Sequence of chain 1.G:
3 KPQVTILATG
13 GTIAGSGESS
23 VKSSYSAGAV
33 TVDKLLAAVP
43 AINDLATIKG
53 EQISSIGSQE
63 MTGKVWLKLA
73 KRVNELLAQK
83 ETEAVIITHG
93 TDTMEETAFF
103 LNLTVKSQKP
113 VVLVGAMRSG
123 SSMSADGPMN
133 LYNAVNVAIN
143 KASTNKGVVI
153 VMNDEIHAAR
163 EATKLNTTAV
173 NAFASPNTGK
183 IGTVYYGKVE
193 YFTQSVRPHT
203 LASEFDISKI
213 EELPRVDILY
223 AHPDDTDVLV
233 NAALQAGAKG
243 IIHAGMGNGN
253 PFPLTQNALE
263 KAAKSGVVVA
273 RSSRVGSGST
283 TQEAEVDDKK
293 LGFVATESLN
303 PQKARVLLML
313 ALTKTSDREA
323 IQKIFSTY

This small molecule binds to this protein.
Small molecule (SMILES): N[C@@H](CCC(=O)O)C(=O)O

Sequence of chain 1.H:
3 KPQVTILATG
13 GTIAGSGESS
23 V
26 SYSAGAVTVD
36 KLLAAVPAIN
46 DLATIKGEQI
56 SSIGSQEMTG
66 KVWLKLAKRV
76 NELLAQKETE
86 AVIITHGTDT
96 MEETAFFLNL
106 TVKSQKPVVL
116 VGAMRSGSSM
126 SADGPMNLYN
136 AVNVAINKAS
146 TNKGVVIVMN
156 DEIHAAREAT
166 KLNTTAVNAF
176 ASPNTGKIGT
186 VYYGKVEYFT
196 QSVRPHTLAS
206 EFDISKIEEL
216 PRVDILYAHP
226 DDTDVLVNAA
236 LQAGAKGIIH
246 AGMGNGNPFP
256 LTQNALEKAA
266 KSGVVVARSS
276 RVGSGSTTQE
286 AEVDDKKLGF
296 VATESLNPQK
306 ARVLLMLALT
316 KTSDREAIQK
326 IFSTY

Binding-site contacts:
Ligand atom C contacts residue GLY59 of chain 1.G at 4.4 Å.
Ligand atom N contacts residue ASP94 of chain 1.G at 2.6 Å (salt-bridge).
Ligand atom OE2 contacts residue LYS166 of chain 1.G at 4.3 Å.
Ligand atom C contacts residue GLN61 of chain 1.G at 3.4 Å.
Ligand atom C contacts residue ASP94 of chain 1.G at 4.0 Å.
Ligand atom CB contacts residue GLU287 of chain 1.H at 3.3 Å.
Ligand atom OE2 contacts residue ASP94 of chain 1.G at 4.4 Å.
Ligand atom C contacts residue THR93 of chain 1.G at 4.1 Å.
Ligand atom CD contacts residue ALA118 of chain 1.G at 3.5 Å (hydrophobic).
Ligand atom O contacts residue SER60 of chain 1.G at 3.0 Å (h-bond).
Ligand atom OXT contacts residue SER60 of chain 1.G at 2.6 Å (h-bond).
Ligand atom C contacts residue GLY92 of chain 1.G at 3.7 Å.
Ligand atom O contacts residue GLY92 of chain 1.G at 3.1 Å.
Ligand atom OE1 contacts residue THR93 of chain 1.G at 2.9 Å (h-bond).
Ligand atom OE1 contacts residue GLY92 of chain 1.G at 3.6 Å.
Ligand atom CA contacts residue GLN61 of chain 1.G at 3.4 Å.
Ligand atom OE1 contacts residue ALA118 of chain 1.G at 3.1 Å (h-bond).
Ligand atom N contacts residue ASN252 of chain 1.H at 3.4 Å (h-bond).
Ligand atom C contacts residue SER60 of chain 1.G at 3.5 Å.
Ligand atom OXT contacts residue ASP94 of chain 1.G at 3.2 Å.
Ligand atom CA contacts residue GLU287 of chain 1.H at 3.5 Å.
Ligand atom OXT contacts residue GLY92 of chain 1.G at 3.6 Å.
Ligand atom OXT contacts residue GLN61 of chain 1.G at 3.6 Å.
Ligand atom CD contacts residue GLY92 of chain 1.G at 4.3 Å.
Ligand atom CD contacts residue THR93 of chain 1.G at 3.4 Å.
Ligand atom N contacts residue GLN61 of chain 1.G at 3.1 Å (h-bond).
Ligand atom OXT contacts residue THR93 of chain 1.G at 3.5 Å (h-bond).
Ligand atom CA contacts residue ASP94 of chain 1.G at 3.9 Å.
Ligand atom O contacts residue THR93 of chain 1.G at 4.3 Å.
Ligand atom N contacts residue GLU287 of chain 1.H at 3.0 Å (salt-bridge).
Ligand atom OE2 contacts residue ALA118 of chain 1.G at 3.6 Å.
Ligand atom OE2 contacts residue THR93 of chain 1.G at 2.9 Å (h-bond).
Ligand atom O contacts residue GLN61 of chain 1.G at 3.8 Å.
Ligand atom O contacts residue GLY59 of chain 1.G at 3.6 Å.